A protein and the small-molecule ligand that binds it are described below.
Small molecule (SMILES): CC(=O)N[C@@H]1[C@@H](O)[C@H](O)[C@@H](CO)O[C@H]1O

Sequence of chain 1.G:
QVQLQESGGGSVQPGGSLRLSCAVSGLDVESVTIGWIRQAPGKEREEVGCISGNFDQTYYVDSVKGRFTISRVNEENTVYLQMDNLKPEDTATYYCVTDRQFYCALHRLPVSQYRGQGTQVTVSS

Sequence of chain 1.A:
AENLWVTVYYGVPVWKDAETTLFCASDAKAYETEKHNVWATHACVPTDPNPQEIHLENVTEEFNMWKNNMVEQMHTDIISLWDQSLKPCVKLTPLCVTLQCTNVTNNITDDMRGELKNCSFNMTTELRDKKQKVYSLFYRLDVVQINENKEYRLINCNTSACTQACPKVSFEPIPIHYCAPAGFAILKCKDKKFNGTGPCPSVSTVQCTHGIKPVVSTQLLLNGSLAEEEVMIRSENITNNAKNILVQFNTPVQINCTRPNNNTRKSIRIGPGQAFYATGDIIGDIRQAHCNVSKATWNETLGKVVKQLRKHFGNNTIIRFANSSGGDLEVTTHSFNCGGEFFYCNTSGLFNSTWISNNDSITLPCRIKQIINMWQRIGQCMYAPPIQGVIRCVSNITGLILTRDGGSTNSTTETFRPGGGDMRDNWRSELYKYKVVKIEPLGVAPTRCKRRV

Binding-site contacts:
Ligand atom O5 contacts residue ASN167 of chain 1.C at 2.4 Å (h-bond).
Ligand atom O5 contacts residue GLU126 of chain 1.A at 4.5 Å.
Ligand atom O3 contacts residue ARG278 of chain 1.A at 4.3 Å.
Ligand atom N2 contacts residue ASN167 of chain 1.C at 2.9 Å (h-bond).
Ligand atom O7 contacts residue ARG278 of chain 1.A at 2.9 Å (salt-bridge).
Ligand atom C1 contacts residue ASN167 of chain 1.C at 1.4 Å.
Ligand atom O6 contacts residue ASN167 of chain 1.C at 4.4 Å.
Ligand atom C8 contacts residue ASP56 of chain 1.G at 4.4 Å.
Ligand atom C8 contacts residue ARG278 of chain 1.A at 3.9 Å.
Ligand atom C6 contacts residue ASN167 of chain 1.C at 4.5 Å.
Ligand atom C2 contacts residue ASN167 of chain 1.C at 2.5 Å.
Ligand atom C5 contacts residue ASN167 of chain 1.C at 3.6 Å.
Ligand atom C7 contacts residue ASN167 of chain 1.C at 4.0 Å.
Ligand atom C7 contacts residue ARG278 of chain 1.A at 3.6 Å.
Ligand atom C4 contacts residue ASN167 of chain 1.C at 4.3 Å.
Ligand atom C3 contacts residue ASN167 of chain 1.C at 3.8 Å.

Sequence of chain 1.C:
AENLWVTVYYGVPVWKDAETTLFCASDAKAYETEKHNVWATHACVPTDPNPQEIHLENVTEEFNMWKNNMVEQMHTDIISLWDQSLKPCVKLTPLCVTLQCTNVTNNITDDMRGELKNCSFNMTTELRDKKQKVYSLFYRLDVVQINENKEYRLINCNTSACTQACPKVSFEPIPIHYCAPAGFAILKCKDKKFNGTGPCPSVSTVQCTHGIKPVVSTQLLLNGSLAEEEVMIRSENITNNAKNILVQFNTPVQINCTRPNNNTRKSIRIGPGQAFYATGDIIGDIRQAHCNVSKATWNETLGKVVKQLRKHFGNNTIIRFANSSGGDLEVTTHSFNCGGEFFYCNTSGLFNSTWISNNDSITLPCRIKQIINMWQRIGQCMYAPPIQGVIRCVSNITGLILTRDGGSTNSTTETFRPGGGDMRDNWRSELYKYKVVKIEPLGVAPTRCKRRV